This protein binds this small molecule.
Small molecule (SMILES): CC(=O)N[C@@H]1[C@@H](O)[C@H](O)[C@@H](CO)O[C@H]1O

Binding-site contacts:
Ligand atom C6 contacts residue GLU19 of chain 1.H at 3.6 Å.
Ligand atom C5 contacts residue ASN16 of chain 1.H at 3.7 Å.
Ligand atom O6 contacts residue GLU19 of chain 1.H at 3.1 Å (salt-bridge).
Ligand atom C3 contacts residue ASN16 of chain 1.H at 3.8 Å.
Ligand atom C2 contacts residue ASN16 of chain 1.H at 2.4 Å.
Ligand atom O5 contacts residue GLU19 of chain 1.H at 3.6 Å (salt-bridge).
Ligand atom N2 contacts residue ASN16 of chain 1.H at 2.8 Å (h-bond).
Ligand atom C1 contacts residue ASN16 of chain 1.H at 1.5 Å.
Ligand atom C4 contacts residue ASN16 of chain 1.H at 4.3 Å.
Ligand atom O5 contacts residue ASN16 of chain 1.H at 2.4 Å (h-bond).
Ligand atom C7 contacts residue ASN16 of chain 1.H at 3.6 Å.
Ligand atom O7 contacts residue ASN16 of chain 1.H at 3.9 Å.
Ligand atom C1 contacts residue GLU19 of chain 1.H at 4.1 Å.
Ligand atom C5 contacts residue GLU19 of chain 1.H at 4.2 Å.

Sequence of chain 1.H:
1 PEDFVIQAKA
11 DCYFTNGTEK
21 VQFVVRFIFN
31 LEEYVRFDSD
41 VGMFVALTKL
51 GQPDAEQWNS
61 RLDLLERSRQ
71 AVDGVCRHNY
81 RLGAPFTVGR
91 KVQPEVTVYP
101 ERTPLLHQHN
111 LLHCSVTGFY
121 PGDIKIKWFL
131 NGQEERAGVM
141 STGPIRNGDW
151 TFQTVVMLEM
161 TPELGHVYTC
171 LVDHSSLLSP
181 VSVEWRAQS